This small molecule binds to this protein.
Small molecule (SMILES): Nc1ncnc2c1ncn2[C@@H]1O[C@H](COP(=O)(O)O)[C@@H](OP(=O)(O)O)[C@H]1O

Sequence of chain 1.A:
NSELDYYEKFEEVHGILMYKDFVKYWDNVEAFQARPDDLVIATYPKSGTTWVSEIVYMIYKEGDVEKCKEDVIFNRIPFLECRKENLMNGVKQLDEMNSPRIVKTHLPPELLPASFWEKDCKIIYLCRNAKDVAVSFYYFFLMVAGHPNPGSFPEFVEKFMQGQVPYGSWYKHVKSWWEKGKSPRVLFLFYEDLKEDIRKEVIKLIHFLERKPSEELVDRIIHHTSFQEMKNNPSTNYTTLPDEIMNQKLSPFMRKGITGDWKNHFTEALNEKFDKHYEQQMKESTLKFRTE

Binding-site contacts:
Ligand atom O3P contacts residue SER137 of chain 1.A at 2.8 Å (h-bond).
Ligand atom O6P contacts residue THR50 of chain 1.A at 3.3 Å (h-bond).
Ligand atom N6 contacts residue TRP52 of chain 1.A at 3.2 Å.
Ligand atom O3P contacts residue ARG256 of chain 1.A at 2.8 Å (salt-bridge).
Ligand atom N6 contacts residue MET231 of chain 1.A at 3.4 Å (h-bond).
Ligand atom C8 contacts residue MET255 of chain 1.A at 3.3 Å (hydrophobic).
Ligand atom P1 contacts residue SER137 of chain 1.A at 3.6 Å.
Ligand atom O2P contacts residue GLY258 of chain 1.A at 2.8 Å (h-bond).
Ligand atom C2 contacts residue TRP52 of chain 1.A at 3.5 Å (hydrophobic).
Ligand atom O5P contacts residue GLY49 of chain 1.A at 3.2 Å (h-bond).
Ligand atom O1P contacts residue ARG256 of chain 1.A at 3.0 Å (salt-bridge).
Ligand atom O2' contacts residue GLY258 of chain 1.A at 3.7 Å.
Ligand atom N1 contacts residue TRP52 of chain 1.A at 3.4 Å.
Ligand atom O5P contacts residue LYS47 of chain 1.A at 3.3 Å (salt-bridge).
Ligand atom N7 contacts residue MET255 of chain 1.A at 3.3 Å (h-bond).
Ligand atom O1P contacts residue ARG129 of chain 1.A at 2.9 Å (salt-bridge).
Ligand atom O2' contacts residue PHE228 of chain 1.A at 3.7 Å.
Ligand atom O4P contacts residue PHE254 of chain 1.A at 3.3 Å.
Ligand atom N6 contacts residue SER227 of chain 1.A at 3.7 Å.
Ligand atom O5P contacts residue THR50 of chain 1.A at 2.5 Å (h-bond).
Ligand atom O2P contacts residue ARG256 of chain 1.A at 3.4 Å.
Ligand atom N3 contacts residue TYR192 of chain 1.A at 2.8 Å (h-bond).
Ligand atom N1 contacts residue PHE228 of chain 1.A at 3.7 Å.
Ligand atom C2 contacts residue TYR192 of chain 1.A at 3.4 Å (hydrophobic).
Ligand atom O5P contacts residue SER48 of chain 1.A at 3.2 Å (h-bond).
Ligand atom O3' contacts residue ARG129 of chain 1.A at 3.1 Å (salt-bridge).
Ligand atom O6P contacts residue THR51 of chain 1.A at 2.5 Å (h-bond).
Ligand atom O4P contacts residue LYS47 of chain 1.A at 2.9 Å (salt-bridge).
Ligand atom O2P contacts residue LYS257 of chain 1.A at 2.8 Å (salt-bridge).
Ligand atom O4' contacts residue GLY49 of chain 1.A at 3.7 Å.
Ligand atom O2' contacts residue ARG256 of chain 1.A at 3.5 Å (salt-bridge).
Ligand atom O3' contacts residue SER137 of chain 1.A at 3.6 Å (h-bond).
Ligand atom N3 contacts residue GLY258 of chain 1.A at 3.5 Å.
Ligand atom P2 contacts residue THR50 of chain 1.A at 3.5 Å.
Ligand atom O5' contacts residue GLY49 of chain 1.A at 3.3 Å (h-bond).
Ligand atom O5' contacts residue LYS47 of chain 1.A at 3.3 Å.
Ligand atom N6 contacts residue THR226 of chain 1.A at 2.7 Å (h-bond).
Ligand atom N6 contacts residue PHE228 of chain 1.A at 3.6 Å (h-bond).
Ligand atom C6 contacts residue TRP52 of chain 1.A at 3.5 Å (hydrophobic).
Ligand atom P2 contacts residue LYS47 of chain 1.A at 3.7 Å.